This small molecule binds to this protein.
Small molecule (SMILES): Nc1ccn([C@@H]2O[C@H](CO[P](=O)(O)O[C@H]3[C@@H](O)[C@H](n4ccc(=O)[nH]c4=O)O[C@@H]3CO[P](=O)(O)O[C@H]3[C@@H](O)[C@H](n4ccc(N)nc4=O)O[C@@H]3CO[P](=O)(O)O[C@H]3[C@@H](O)[C@H](n4ccc(=O)[nH]c4=O)O[C@@H]3CO[P](=O)(O)O[C@H]3[C@@H](O)[C@H](n4cnc5c(=O)nc(N)[nH]c54)O[C@@H]3CO[P](=O)(O)O[C@H]3[C@@H](O)[C@H](n4cnc5c(N)ncnc54)O[C@@H]3CO)[C@@H](O)[C@H]2O)c(=O)n1

Binding-site contacts:
Ligand atom O3' contacts residue THR3 of chain 3.C at 3.8 Å.
Ligand atom C4' contacts residue MET1 of chain 3.C at 3.9 Å (hydrophobic).
Ligand atom P contacts residue THR3 of chain 3.C at 3.9 Å.
Ligand atom C4' contacts residue SER126 of chain 49.C at 3.4 Å.
Ligand atom OP1 contacts residue THR3 of chain 3.C at 2.9 Å (h-bond).
Ligand atom N6 contacts residue THR349 of chain 49.C at 3.9 Å.
Ligand atom N3 contacts residue VAL192 of chain 49.C at 3.4 Å.
Ligand atom O4' contacts residue MET1 of chain 3.C at 3.7 Å.
Ligand atom C4' contacts residue THR124 of chain 49.C at 3.6 Å.
Ligand atom OP1 contacts residue ASN4 of chain 3.C at 3.5 Å.
Ligand atom C4' contacts residue GLU2 of chain 3.C at 3.5 Å.
Ligand atom OP2 contacts residue LYS7 of chain 3.C at 2.6 Å (salt-bridge).
Ligand atom OP1 contacts residue LYS7 of chain 3.C at 3.4 Å (salt-bridge).
Ligand atom C4 contacts residue VAL192 of chain 49.C at 3.9 Å (hydrophobic).
Ligand atom O3' contacts residue GLU2 of chain 3.C at 3.6 Å.
Ligand atom O4' contacts residue ARG180 of chain 49.C at 4.0 Å.
Ligand atom N3 contacts residue ARG180 of chain 49.C at 4.0 Å.
Ligand atom OP1 contacts residue THR124 of chain 49.C at 3.8 Å.
Ligand atom O2' contacts residue ARG180 of chain 49.C at 3.9 Å.
Ligand atom C1' contacts residue ARG180 of chain 49.C at 3.7 Å.
Ligand atom C5 contacts residue ILE350 of chain 49.C at 3.6 Å (hydrophobic).
Ligand atom O2' contacts residue SER126 of chain 49.C at 3.6 Å (h-bond).
Ligand atom C2 contacts residue VAL192 of chain 49.C at 3.7 Å (hydrophobic).
Ligand atom N7 contacts residue ILE350 of chain 49.C at 3.8 Å.
Ligand atom O2' contacts residue MET1 of chain 3.C at 3.2 Å (h-bond).
Ligand atom C5' contacts residue GLU2 of chain 3.C at 3.2 Å.
Ligand atom C5' contacts residue SER126 of chain 49.C at 3.9 Å.
Ligand atom OP1 contacts residue THR124 of chain 49.C at 4.0 Å.
Ligand atom C1' contacts residue PRO190 of chain 49.C at 3.9 Å (hydrophobic).
Ligand atom O2' contacts residue MET125 of chain 49.C at 3.6 Å.
Ligand atom P contacts residue SER126 of chain 49.C at 3.7 Å.
Ligand atom OP1 contacts residue SER126 of chain 49.C at 2.8 Å (h-bond).
Ligand atom P contacts residue LYS7 of chain 3.C at 3.2 Å.
Ligand atom O3' contacts residue SER126 of chain 49.C at 3.3 Å.
Ligand atom C6 contacts residue ILE350 of chain 49.C at 3.8 Å (hydrophobic).
Ligand atom O4' contacts residue PRO190 of chain 49.C at 3.2 Å.
Ligand atom N6 contacts residue ILE350 of chain 49.C at 4.0 Å.
Ligand atom C5' contacts residue THR124 of chain 49.C at 3.5 Å.
Ligand atom O5' contacts residue LYS7 of chain 3.C at 3.4 Å (salt-bridge).
Ligand atom C2 contacts residue ARG180 of chain 49.C at 3.6 Å.

Sequence of chain 49.C:
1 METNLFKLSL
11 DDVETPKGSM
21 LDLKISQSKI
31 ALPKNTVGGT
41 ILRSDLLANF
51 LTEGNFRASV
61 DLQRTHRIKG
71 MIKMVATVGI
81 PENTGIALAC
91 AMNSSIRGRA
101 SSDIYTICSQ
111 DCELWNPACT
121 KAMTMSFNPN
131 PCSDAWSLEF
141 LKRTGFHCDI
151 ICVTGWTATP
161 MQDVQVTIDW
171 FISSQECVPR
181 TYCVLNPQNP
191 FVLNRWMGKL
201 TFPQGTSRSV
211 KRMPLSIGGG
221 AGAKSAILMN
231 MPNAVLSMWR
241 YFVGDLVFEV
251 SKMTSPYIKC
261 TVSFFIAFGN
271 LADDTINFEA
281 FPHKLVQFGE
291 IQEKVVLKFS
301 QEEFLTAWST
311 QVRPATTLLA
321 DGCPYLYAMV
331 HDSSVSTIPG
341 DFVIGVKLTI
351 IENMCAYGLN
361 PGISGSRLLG

Sequence of chain 3.C:
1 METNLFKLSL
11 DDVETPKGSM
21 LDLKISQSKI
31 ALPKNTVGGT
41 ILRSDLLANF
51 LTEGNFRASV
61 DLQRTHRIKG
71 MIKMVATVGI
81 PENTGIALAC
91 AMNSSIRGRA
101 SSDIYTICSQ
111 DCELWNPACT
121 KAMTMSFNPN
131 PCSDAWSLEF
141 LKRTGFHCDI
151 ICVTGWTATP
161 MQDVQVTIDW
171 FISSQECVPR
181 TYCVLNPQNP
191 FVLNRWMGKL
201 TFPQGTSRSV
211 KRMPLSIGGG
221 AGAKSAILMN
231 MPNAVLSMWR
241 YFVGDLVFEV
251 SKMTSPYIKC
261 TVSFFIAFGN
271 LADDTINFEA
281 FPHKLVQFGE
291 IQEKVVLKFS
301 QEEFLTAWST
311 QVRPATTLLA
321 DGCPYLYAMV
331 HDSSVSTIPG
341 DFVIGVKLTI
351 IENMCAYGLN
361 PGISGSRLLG